This small molecule binds to this protein.
Small molecule (SMILES): O=c1cc[nH]c(=O)[nH]1

Binding-site contacts:
Ligand atom C5 contacts residue SER317 of chain 1.B at 3.2 Å.
Ligand atom O4 contacts residue GLN254 of chain 1.B at 3.5 Å (h-bond).
Ligand atom O2 contacts residue MET293 of chain 1.B at 3.6 Å.
Ligand atom O4 contacts residue ARG256 of chain 1.B at 2.9 Å (salt-bridge).
Ligand atom N3 contacts residue PHE250 of chain 1.B at 3.6 Å.
Ligand atom N1 contacts residue PHE250 of chain 1.B at 3.8 Å.
Ligand atom C6 contacts residue VAL316 of chain 1.B at 3.8 Å (hydrophobic).
Ligand atom N1 contacts residue THR148 of chain 1.B at 3.9 Å.
Ligand atom C2 contacts residue ILE291 of chain 1.B at 3.9 Å (hydrophobic).
Ligand atom C5 contacts residue PHE250 of chain 1.B at 3.9 Å (hydrophobic).
Ligand atom C2 contacts residue GLN254 of chain 1.B at 3.7 Å.
Ligand atom N3 contacts residue GLY150 of chain 1.B at 3.8 Å.
Ligand atom N3 contacts residue ARG256 of chain 1.B at 4.1 Å.
Ligand atom C4 contacts residue ARG256 of chain 1.B at 3.8 Å.
Ligand atom C4 contacts residue SER317 of chain 1.B at 3.7 Å.
Ligand atom C6 contacts residue CYS149 of chain 1.B at 3.6 Å (hydrophobic).
Ligand atom C5 contacts residue GLY150 of chain 1.B at 3.4 Å.
Ligand atom C4 contacts residue GLN254 of chain 1.B at 3.6 Å.
Ligand atom C6 contacts residue GLY150 of chain 1.B at 4.0 Å.
Ligand atom O2 contacts residue ILE291 of chain 1.B at 4.0 Å.
Ligand atom C5 contacts residue VAL316 of chain 1.B at 3.8 Å (hydrophobic).
Ligand atom C2 contacts residue PHE250 of chain 1.B at 3.6 Å (hydrophobic).
Ligand atom N1 contacts residue R1P1 of chain 1.E at 3.6 Å.
Ligand atom O2 contacts residue PHE250 of chain 1.B at 3.9 Å.
Ligand atom O4 contacts residue SER317 of chain 1.B at 3.3 Å (h-bond).
Ligand atom O2 contacts residue GLN254 of chain 1.B at 3.0 Å (h-bond).
Ligand atom C4 contacts residue PHE250 of chain 1.B at 3.8 Å (hydrophobic).
Ligand atom N1 contacts residue CYS149 of chain 1.B at 3.8 Å.
Ligand atom N3 contacts residue GLN254 of chain 1.B at 2.8 Å (h-bond).
Ligand atom O4 contacts residue GLY150 of chain 1.B at 3.4 Å.
Ligand atom O2 contacts residue GLU292 of chain 1.B at 3.4 Å.
Ligand atom C6 contacts residue THR148 of chain 1.B at 3.9 Å.
Ligand atom N3 contacts residue ILE291 of chain 1.B at 3.7 Å.
Ligand atom C4 contacts residue CYS149 of chain 1.B at 3.7 Å (hydrophobic).
Ligand atom C5 contacts residue CYS149 of chain 1.B at 3.4 Å (hydrophobic).
Ligand atom C4 contacts residue GLY150 of chain 1.B at 3.3 Å.
Ligand atom C6 contacts residue PHE250 of chain 1.B at 4.0 Å (hydrophobic).
Ligand atom C2 contacts residue GLU292 of chain 1.B at 4.0 Å.
Ligand atom C2 contacts residue R1P1 of chain 1.E at 4.0 Å.
Ligand atom O2 contacts residue R1P1 of chain 1.E at 3.5 Å.

Sequence of chain 1.B:
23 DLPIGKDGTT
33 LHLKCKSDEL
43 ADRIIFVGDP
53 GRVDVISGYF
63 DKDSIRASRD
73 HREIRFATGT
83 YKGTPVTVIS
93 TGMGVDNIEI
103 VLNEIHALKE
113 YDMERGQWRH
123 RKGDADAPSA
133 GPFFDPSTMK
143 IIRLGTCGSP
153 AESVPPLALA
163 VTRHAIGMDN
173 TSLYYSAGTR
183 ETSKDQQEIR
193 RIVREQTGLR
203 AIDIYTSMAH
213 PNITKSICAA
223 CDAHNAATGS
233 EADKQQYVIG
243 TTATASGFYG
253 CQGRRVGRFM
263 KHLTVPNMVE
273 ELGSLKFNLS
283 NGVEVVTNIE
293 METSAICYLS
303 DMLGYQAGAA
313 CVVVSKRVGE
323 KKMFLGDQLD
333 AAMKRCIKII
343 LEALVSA